Binding-site contacts:
Ligand atom C2 contacts residue ASN234 of chain 1.B at 2.2 Å.
Ligand atom O5 contacts residue ASN234 of chain 1.B at 2.5 Å (h-bond).
Ligand atom C1 contacts residue ASN234 of chain 1.B at 1.4 Å.
Ligand atom O7 contacts residue ASN234 of chain 1.B at 3.3 Å (h-bond).
Ligand atom N2 contacts residue ASN234 of chain 1.B at 2.5 Å (h-bond).
Ligand atom C7 contacts residue ASN234 of chain 1.B at 2.9 Å.
Ligand atom C4 contacts residue ASN234 of chain 1.B at 4.2 Å.
Ligand atom C5 contacts residue ASN234 of chain 1.B at 3.8 Å.
Ligand atom C3 contacts residue ASN234 of chain 1.B at 3.6 Å.
Ligand atom C8 contacts residue ASN234 of chain 1.B at 3.3 Å.

Sequence of chain 1.B:
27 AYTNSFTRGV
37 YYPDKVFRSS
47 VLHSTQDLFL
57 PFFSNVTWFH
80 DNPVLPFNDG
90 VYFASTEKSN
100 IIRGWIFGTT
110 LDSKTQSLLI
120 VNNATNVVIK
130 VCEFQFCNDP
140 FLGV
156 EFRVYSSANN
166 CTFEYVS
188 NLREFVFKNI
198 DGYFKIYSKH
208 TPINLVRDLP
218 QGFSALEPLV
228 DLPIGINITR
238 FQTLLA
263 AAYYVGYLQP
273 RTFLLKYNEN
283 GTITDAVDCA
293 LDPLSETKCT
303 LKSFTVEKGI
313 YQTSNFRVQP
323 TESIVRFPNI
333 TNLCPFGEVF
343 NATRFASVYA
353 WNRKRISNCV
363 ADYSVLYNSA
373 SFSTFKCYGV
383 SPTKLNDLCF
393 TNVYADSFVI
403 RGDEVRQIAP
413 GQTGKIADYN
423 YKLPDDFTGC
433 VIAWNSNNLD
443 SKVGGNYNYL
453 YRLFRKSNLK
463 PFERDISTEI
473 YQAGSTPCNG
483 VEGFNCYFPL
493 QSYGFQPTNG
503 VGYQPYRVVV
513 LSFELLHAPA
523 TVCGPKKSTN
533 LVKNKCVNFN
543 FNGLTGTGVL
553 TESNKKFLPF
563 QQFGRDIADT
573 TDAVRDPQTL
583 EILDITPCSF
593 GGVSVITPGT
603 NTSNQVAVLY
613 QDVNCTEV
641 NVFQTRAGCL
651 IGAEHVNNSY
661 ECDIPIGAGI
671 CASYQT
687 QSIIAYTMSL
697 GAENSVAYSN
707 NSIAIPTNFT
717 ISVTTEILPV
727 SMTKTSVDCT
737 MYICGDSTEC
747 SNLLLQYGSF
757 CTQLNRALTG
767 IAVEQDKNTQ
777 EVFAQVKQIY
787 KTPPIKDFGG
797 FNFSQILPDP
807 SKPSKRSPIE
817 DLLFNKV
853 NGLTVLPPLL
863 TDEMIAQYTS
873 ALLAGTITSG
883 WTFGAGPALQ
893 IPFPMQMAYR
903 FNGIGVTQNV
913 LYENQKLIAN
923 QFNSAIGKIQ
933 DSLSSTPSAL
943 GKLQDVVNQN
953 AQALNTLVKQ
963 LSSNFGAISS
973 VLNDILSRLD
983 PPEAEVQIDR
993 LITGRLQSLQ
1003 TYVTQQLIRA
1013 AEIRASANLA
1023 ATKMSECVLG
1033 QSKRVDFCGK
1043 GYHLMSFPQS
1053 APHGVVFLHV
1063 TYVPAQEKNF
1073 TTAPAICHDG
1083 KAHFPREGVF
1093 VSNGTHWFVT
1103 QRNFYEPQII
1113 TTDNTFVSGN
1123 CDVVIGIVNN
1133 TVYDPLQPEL

This protein binds this small molecule.
Small molecule (SMILES): CC(=O)N[C@@H]1[C@@H](O)[C@H](O)[C@@H](CO)O[C@H]1O